Sequence of chain 1.P:
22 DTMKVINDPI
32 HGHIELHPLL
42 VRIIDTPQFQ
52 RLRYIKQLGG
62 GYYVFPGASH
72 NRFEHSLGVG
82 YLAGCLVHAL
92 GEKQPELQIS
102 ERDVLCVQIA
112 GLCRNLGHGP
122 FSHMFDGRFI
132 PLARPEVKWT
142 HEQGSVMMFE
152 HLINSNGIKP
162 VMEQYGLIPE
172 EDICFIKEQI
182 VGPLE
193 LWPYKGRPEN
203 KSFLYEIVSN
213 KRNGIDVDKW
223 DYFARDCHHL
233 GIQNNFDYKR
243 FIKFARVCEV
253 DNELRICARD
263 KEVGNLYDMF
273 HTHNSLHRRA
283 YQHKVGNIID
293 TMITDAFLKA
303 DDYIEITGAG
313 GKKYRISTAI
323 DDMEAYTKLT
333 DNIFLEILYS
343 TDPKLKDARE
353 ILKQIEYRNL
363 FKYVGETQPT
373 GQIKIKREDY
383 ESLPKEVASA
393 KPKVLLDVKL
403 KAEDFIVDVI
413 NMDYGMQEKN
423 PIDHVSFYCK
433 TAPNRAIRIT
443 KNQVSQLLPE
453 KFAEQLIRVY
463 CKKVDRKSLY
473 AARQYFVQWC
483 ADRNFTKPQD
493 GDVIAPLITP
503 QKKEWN

Sequence of chain 1.N:
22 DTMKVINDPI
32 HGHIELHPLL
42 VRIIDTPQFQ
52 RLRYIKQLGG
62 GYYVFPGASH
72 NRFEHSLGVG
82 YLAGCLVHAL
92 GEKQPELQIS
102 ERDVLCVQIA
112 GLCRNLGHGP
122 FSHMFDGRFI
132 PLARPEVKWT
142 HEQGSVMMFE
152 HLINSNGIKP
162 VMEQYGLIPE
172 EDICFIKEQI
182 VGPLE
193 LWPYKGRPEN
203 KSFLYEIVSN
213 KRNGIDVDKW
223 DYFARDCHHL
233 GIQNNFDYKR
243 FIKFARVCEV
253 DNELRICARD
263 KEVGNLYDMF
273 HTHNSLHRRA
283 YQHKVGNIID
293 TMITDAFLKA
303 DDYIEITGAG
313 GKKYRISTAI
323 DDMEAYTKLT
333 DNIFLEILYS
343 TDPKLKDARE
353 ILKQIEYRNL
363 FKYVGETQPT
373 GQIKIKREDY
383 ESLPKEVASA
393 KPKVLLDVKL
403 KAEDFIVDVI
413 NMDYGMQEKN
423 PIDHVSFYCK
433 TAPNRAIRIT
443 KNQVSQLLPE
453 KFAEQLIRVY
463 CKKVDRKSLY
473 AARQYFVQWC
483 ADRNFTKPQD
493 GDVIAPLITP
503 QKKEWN

Binding-site contacts:
Ligand atom N2 contacts residue ASP46 of chain 1.O at 2.7 Å (salt-bridge).
Ligand atom O1B contacts residue LYS364 of chain 1.N at 3.1 Å (salt-bridge).
Ligand atom O3' contacts residue VAL26 of chain 1.O at 3.2 Å (h-bond).
Ligand atom C1' contacts residue VAL65 of chain 1.N at 3.5 Å (hydrophobic).
Ligand atom C8 contacts residue VAL65 of chain 1.N at 3.2 Å (hydrophobic).
Ligand atom O3G contacts residue DGT1 of chain 1.UA at 3.2 Å (h-bond).
Ligand atom N1 contacts residue ASP46 of chain 1.O at 2.8 Å (salt-bridge).
Ligand atom O2G contacts residue LYS432 of chain 1.P at 2.9 Å (salt-bridge).
Ligand atom N2 contacts residue ARG360 of chain 1.N at 3.7 Å.
Ligand atom C2 contacts residue ASP46 of chain 1.O at 3.5 Å.
Ligand atom N2 contacts residue LYS25 of chain 1.O at 3.6 Å.
Ligand atom O2B contacts residue VAL287 of chain 1.N at 3.3 Å.
Ligand atom O6 contacts residue ILE45 of chain 1.O at 3.4 Å.
Ligand atom O3B contacts residue DGT1 of chain 1.UA at 3.3 Å (h-bond).
Ligand atom O6 contacts residue PHE74 of chain 1.O at 3.1 Å.
Ligand atom N9 contacts residue TYR64 of chain 1.N at 3.5 Å (h-bond).
Ligand atom O6 contacts residue ARG54 of chain 1.O at 3.4 Å (salt-bridge).
Ligand atom C4' contacts residue DGT1 of chain 1.UA at 3.6 Å.
Ligand atom O3' contacts residue DGT1 of chain 1.UA at 2.7 Å (h-bond).
Ligand atom O3G contacts residue LYS25 of chain 1.O at 2.7 Å (salt-bridge).
Ligand atom O1A contacts residue ARG360 of chain 1.N at 2.9 Å (salt-bridge).
Ligand atom O1A contacts residue LEU362 of chain 1.N at 3.7 Å.
Ligand atom C5' contacts residue DGT1 of chain 1.UA at 3.3 Å.
Ligand atom N7 contacts residue ARG54 of chain 1.O at 3.3 Å (salt-bridge).
Ligand atom O1A contacts residue VAL287 of chain 1.N at 3.4 Å.
Ligand atom C8 contacts residue TYR64 of chain 1.N at 3.2 Å (hydrophobic).
Ligand atom O6 contacts residue GLN51 of chain 1.O at 3.3 Å (h-bond).
Ligand atom PB contacts residue DGT1 of chain 1.UA at 3.8 Å.
Ligand atom N7 contacts residue TYR64 of chain 1.N at 3.5 Å (h-bond).
Ligand atom O4' contacts residue ARG360 of chain 1.N at 3.7 Å.
Ligand atom O2A contacts residue LYS25 of chain 1.O at 3.1 Å (salt-bridge).
Ligand atom O2B contacts residue DGT1 of chain 1.UA at 3.3 Å (h-bond).
Ligand atom C4 contacts residue ARG360 of chain 1.N at 3.7 Å.
Ligand atom C2' contacts residue DGT1 of chain 1.UA at 3.5 Å.
Ligand atom O1G contacts residue LYS25 of chain 1.O at 2.5 Å (salt-bridge).
Ligand atom PG contacts residue LYS25 of chain 1.O at 3.1 Å.
Ligand atom N3 contacts residue ARG360 of chain 1.N at 3.6 Å.
Ligand atom O3A contacts residue VAL287 of chain 1.N at 3.8 Å.
Ligand atom N7 contacts residue ILE27 of chain 1.O at 3.7 Å.
Ligand atom O5' contacts residue DGT1 of chain 1.UA at 2.9 Å (h-bond).

This small molecule binds to this protein.
Small molecule (SMILES): Nc1nc2c(ncn2[C@H]2C[C@H](O)[C@@H](CO[P](=O)(O)O[P](=O)(O)OP(=O)(O)O)O2)c(=O)[nH]1

Sequence of chain 1.O:
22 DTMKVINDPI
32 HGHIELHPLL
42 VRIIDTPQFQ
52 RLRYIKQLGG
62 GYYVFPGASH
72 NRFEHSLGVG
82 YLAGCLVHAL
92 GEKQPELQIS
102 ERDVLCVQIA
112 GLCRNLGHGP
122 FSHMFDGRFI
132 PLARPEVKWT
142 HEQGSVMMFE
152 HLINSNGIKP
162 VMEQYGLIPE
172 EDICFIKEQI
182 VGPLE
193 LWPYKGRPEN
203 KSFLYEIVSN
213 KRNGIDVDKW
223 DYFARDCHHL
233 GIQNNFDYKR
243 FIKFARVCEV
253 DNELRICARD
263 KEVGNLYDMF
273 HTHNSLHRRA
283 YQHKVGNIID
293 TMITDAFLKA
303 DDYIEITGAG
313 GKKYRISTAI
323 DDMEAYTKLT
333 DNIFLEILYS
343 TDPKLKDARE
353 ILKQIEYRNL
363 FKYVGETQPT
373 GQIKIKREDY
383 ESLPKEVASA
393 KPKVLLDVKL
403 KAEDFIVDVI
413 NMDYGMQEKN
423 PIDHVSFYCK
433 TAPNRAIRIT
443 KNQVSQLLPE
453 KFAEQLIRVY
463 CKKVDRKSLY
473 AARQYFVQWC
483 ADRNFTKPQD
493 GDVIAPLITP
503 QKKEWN